Sequence of chain 1.A:
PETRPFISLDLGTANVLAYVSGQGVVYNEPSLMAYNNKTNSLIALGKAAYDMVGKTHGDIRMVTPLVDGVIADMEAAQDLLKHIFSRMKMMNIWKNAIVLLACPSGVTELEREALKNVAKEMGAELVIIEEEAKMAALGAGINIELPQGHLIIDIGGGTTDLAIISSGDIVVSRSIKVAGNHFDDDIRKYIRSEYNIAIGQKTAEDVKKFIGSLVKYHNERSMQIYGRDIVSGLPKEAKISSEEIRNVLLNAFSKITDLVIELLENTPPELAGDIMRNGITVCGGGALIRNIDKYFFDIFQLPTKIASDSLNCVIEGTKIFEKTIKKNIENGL

Binding-site contacts:
Ligand atom C6 contacts residue LEU290 of chain 1.A at 3.3 Å (hydrophobic).
Ligand atom O3' contacts residue GLY159 of chain 1.A at 3.5 Å.
Ligand atom O2B contacts residue K1 of chain 1.E at 3.0 Å.
Ligand atom O1G contacts residue GLY159 of chain 1.A at 3.3 Å (h-bond).
Ligand atom O3G contacts residue THR15 of chain 1.A at 3.0 Å (h-bond).
Ligand atom O1G contacts residue THR161 of chain 1.A at 3.1 Å (h-bond).
Ligand atom O2B contacts residue GLY14 of chain 1.A at 3.4 Å.
Ligand atom O3A contacts residue GLY159 of chain 1.A at 3.3 Å (h-bond).
Ligand atom N3B contacts residue GLY159 of chain 1.A at 3.0 Å (h-bond).
Ligand atom O1G contacts residue GLY160 of chain 1.A at 3.1 Å (h-bond).
Ligand atom O3' contacts residue GLY182 of chain 1.A at 3.2 Å.
Ligand atom C5' contacts residue ASN17 of chain 1.A at 3.5 Å.
Ligand atom C4 contacts residue GLY287 of chain 1.A at 3.6 Å.
Ligand atom O2B contacts residue THR15 of chain 1.A at 3.5 Å (h-bond).
Ligand atom O2' contacts residue LYS210 of chain 1.A at 2.9 Å (salt-bridge).
Ligand atom O1A contacts residue K1 of chain 1.E at 3.2 Å.
Ligand atom PG contacts residue MG1 of chain 1.D at 3.4 Å.
Ligand atom O5' contacts residue LEU313 of chain 1.A at 3.5 Å.
Ligand atom N7 contacts residue LEU290 of chain 1.A at 3.4 Å.
Ligand atom N3B contacts residue THR15 of chain 1.A at 3.1 Å (h-bond).
Ligand atom O2B contacts residue ALA16 of chain 1.A at 3.0 Å (h-bond).
Ligand atom O1B contacts residue K1 of chain 1.E at 2.9 Å.
Ligand atom O3A contacts residue GLY158 of chain 1.A at 3.3 Å.
Ligand atom O1A contacts residue ASN17 of chain 1.A at 3.0 Å (h-bond).
Ligand atom O4' contacts residue GLY287 of chain 1.A at 3.0 Å.
Ligand atom O5' contacts residue GLY287 of chain 1.A at 3.1 Å (h-bond).
Ligand atom C2 contacts residue ILE291 of chain 1.A at 3.5 Å (hydrophobic).
Ligand atom O2A contacts residue GLY286 of chain 1.A at 3.6 Å.
Ligand atom O2B contacts residue ASN17 of chain 1.A at 2.8 Å (h-bond).
Ligand atom O2G contacts residue MG1 of chain 1.D at 2.0 Å.
Ligand atom N6 contacts residue LEU290 of chain 1.A at 3.2 Å.
Ligand atom O3' contacts residue LYS210 of chain 1.A at 3.5 Å (salt-bridge).
Ligand atom O3G contacts residue GLY14 of chain 1.A at 3.5 Å.
Ligand atom O1A contacts residue LEU313 of chain 1.A at 3.4 Å.
Ligand atom PB contacts residue MG1 of chain 1.D at 3.4 Å.
Ligand atom O2' contacts residue GLU207 of chain 1.A at 2.7 Å (salt-bridge).
Ligand atom O1B contacts residue MG1 of chain 1.D at 2.0 Å.
Ligand atom O2A contacts residue GLY287 of chain 1.A at 3.1 Å (h-bond).
Ligand atom C2' contacts residue GLU207 of chain 1.A at 3.4 Å.
Ligand atom PB contacts residue K1 of chain 1.E at 3.5 Å.

A small-molecule ligand and the protein it binds are described below.
Small molecule (SMILES): Nc1ncnc2c1ncn2[C@@H]1O[C@H](CO[P](=O)(O)O[P](=O)(O)NP(=O)(O)O)[C@@H](O)[C@H]1O